Sequence of chain 1.A:
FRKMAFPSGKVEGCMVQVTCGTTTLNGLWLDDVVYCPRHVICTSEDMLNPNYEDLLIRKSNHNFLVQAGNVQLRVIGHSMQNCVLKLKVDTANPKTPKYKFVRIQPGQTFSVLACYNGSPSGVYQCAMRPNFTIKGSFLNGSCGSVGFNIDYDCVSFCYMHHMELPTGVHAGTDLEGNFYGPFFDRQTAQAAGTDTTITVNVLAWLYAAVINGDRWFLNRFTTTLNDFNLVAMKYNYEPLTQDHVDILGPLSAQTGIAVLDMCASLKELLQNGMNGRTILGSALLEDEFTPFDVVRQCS

A protein and the small-molecule ligand that binds it are described below.
Small molecule (SMILES): [H]/N=C/[C@H](C[C@@H]1CCNC1=O)NC(=O)[C@@H]1[C@@H]2[C@H](CN1C(=O)[C@@H](NC(=O)C(F)(F)F)C(C)(C)C)C2(C)C

Binding-site contacts:
Ligand atom N1 contacts residue CYS143 of chain 1.A at 2.9 Å (h-bond).
Ligand atom F2 contacts residue PRO166 of chain 1.A at 3.6 Å.
Ligand atom C22 contacts residue MET163 of chain 1.A at 3.7 Å (hydrophobic).
Ligand atom C19 contacts residue ARG186 of chain 1.A at 3.8 Å.
Ligand atom N1 contacts residue HIS162 of chain 1.A at 2.9 Å (h-bond).
Ligand atom C22 contacts residue GLU164 of chain 1.A at 3.5 Å.
Ligand atom C2 contacts residue CYS143 of chain 1.A at 2.8 Å (hydrophobic).
Ligand atom F1 contacts residue LEU165 of chain 1.A at 3.6 Å.
Ligand atom F1 contacts residue GLU164 of chain 1.A at 2.9 Å.
Ligand atom C10 contacts residue GLN187 of chain 1.A at 3.6 Å.
Ligand atom C20 contacts residue ASP185 of chain 1.A at 3.8 Å.
Ligand atom C1 contacts residue HIS162 of chain 1.A at 3.6 Å.
Ligand atom F2 contacts residue GLU164 of chain 1.A at 3.5 Å.
Ligand atom C4 contacts residue CYS143 of chain 1.A at 3.4 Å (hydrophobic).
Ligand atom C7 contacts residue ASN140 of chain 1.A at 3.5 Å.
Ligand atom C21 contacts residue GLU164 of chain 1.A at 3.7 Å.
Ligand atom O1 contacts residue GLU164 of chain 1.A at 3.4 Å.
Ligand atom C3 contacts residue CYS143 of chain 1.A at 1.8 Å (hydrophobic).
Ligand atom O1 contacts residue PHE138 of chain 1.A at 3.6 Å.
Ligand atom C8 contacts residue GLU164 of chain 1.A at 3.5 Å.
Ligand atom F1 contacts residue MET163 of chain 1.A at 3.1 Å.
Ligand atom C6 contacts residue ASN140 of chain 1.A at 3.4 Å.
Ligand atom N2 contacts residue GLU164 of chain 1.A at 3.0 Å (salt-bridge).
Ligand atom F3 contacts residue GLN190 of chain 1.A at 3.4 Å.
Ligand atom N5 contacts residue GLY141 of chain 1.A at 3.4 Å (h-bond).
Ligand atom O4 contacts residue GLN187 of chain 1.A at 3.5 Å.
Ligand atom O1 contacts residue HIS161 of chain 1.A at 2.8 Å (h-bond).
Ligand atom N5 contacts residue CYS143 of chain 1.A at 2.8 Å (h-bond).
Ligand atom N4 contacts residue GLU164 of chain 1.A at 3.0 Å (salt-bridge).
Ligand atom F3 contacts residue THR188 of chain 1.A at 3.0 Å.
Ligand atom N5 contacts residue SER142 of chain 1.A at 3.5 Å (h-bond).
Ligand atom O3 contacts residue GLU164 of chain 1.A at 3.0 Å (salt-bridge).
Ligand atom N2 contacts residue PHE138 of chain 1.A at 3.6 Å (h-bond).
Ligand atom C20 contacts residue HIS39 of chain 1.A at 3.7 Å.
Ligand atom C9 contacts residue HIS162 of chain 1.A at 3.4 Å.
Ligand atom O1 contacts residue HIS170 of chain 1.A at 3.5 Å.
Ligand atom F3 contacts residue MET163 of chain 1.A at 3.5 Å.
Ligand atom C4 contacts residue SER142 of chain 1.A at 3.7 Å.
Ligand atom C17 contacts residue GLU164 of chain 1.A at 3.5 Å.
Ligand atom O3 contacts residue MET163 of chain 1.A at 3.3 Å.